Binding-site contacts:
Ligand atom N2 contacts residue SER333 of chain 3.D at 4.1 Å.
Ligand atom O7 contacts residue ASN332 of chain 3.D at 3.4 Å (h-bond).
Ligand atom C1 contacts residue ASN332 of chain 3.D at 1.4 Å.
Ligand atom C6 contacts residue NAG1 of chain 3.Y at 4.4 Å.
Ligand atom O7 contacts residue SER357 of chain 3.D at 3.3 Å (h-bond).
Ligand atom C3 contacts residue NAG1 of chain 3.Y at 4.2 Å.
Ligand atom C2 contacts residue SER357 of chain 3.D at 3.9 Å.
Ligand atom C2 contacts residue ASN332 of chain 3.D at 2.5 Å.
Ligand atom O7 contacts residue ASN355 of chain 3.D at 3.8 Å.
Ligand atom O5 contacts residue SER357 of chain 3.D at 3.9 Å.
Ligand atom N2 contacts residue NAG1 of chain 3.Y at 4.5 Å.
Ligand atom C7 contacts residue ASN332 of chain 3.D at 3.4 Å.
Ligand atom C8 contacts residue ASN332 of chain 3.D at 4.5 Å.
Ligand atom O6 contacts residue NAG1 of chain 3.Y at 3.3 Å (h-bond).
Ligand atom C4 contacts residue ASN332 of chain 3.D at 4.2 Å.
Ligand atom O5 contacts residue ASN332 of chain 3.D at 2.4 Å (h-bond).
Ligand atom C7 contacts residue SER357 of chain 3.D at 4.1 Å.
Ligand atom C8 contacts residue SER333 of chain 3.D at 3.9 Å.
Ligand atom C8 contacts residue NAG1 of chain 3.Y at 4.4 Å.
Ligand atom C2 contacts residue NAG1 of chain 3.Y at 4.1 Å.
Ligand atom C3 contacts residue ASN332 of chain 3.D at 3.8 Å.
Ligand atom C7 contacts residue SER333 of chain 3.D at 4.3 Å.
Ligand atom C1 contacts residue SER357 of chain 3.D at 3.6 Å.
Ligand atom N2 contacts residue SER357 of chain 3.D at 4.3 Å.
Ligand atom N2 contacts residue ASN332 of chain 3.D at 2.9 Å (h-bond).
Ligand atom C8 contacts residue THR341 of chain 3.D at 4.2 Å.
Ligand atom O3 contacts residue NAG1 of chain 3.Y at 3.3 Å (h-bond).
Ligand atom C7 contacts residue NAG1 of chain 3.Y at 3.8 Å.
Ligand atom C4 contacts residue NAG1 of chain 3.Y at 3.8 Å.
Ligand atom C5 contacts residue ASN332 of chain 3.D at 3.7 Å.
Ligand atom O4 contacts residue NAG1 of chain 3.Y at 4.3 Å.
Ligand atom O7 contacts residue NAG1 of chain 3.Y at 3.0 Å (h-bond).

The small molecule below binds the protein below.
Small molecule (SMILES): CC(=O)N[C@@H]1[C@@H](O)[C@H](O)[C@@H](CO)O[C@H]1O

Sequence of chain 3.D:
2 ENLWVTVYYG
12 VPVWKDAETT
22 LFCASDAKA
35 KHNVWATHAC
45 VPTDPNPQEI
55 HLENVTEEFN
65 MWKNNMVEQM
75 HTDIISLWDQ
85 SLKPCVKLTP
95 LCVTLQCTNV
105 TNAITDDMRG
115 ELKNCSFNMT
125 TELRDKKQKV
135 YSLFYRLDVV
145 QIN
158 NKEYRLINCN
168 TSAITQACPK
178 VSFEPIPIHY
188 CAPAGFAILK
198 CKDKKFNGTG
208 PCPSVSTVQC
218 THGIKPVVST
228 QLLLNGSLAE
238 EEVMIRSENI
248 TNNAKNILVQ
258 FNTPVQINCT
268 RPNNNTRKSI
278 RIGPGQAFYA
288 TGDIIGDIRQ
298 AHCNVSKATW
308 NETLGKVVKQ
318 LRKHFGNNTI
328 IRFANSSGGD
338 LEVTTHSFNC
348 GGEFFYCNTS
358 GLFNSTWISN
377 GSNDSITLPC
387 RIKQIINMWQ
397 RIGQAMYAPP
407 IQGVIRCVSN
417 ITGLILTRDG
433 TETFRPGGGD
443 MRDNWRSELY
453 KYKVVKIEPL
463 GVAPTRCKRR